A small-molecule ligand and the protein it binds are described below.
Small molecule (SMILES): Cc1cn([C@H]2C[C@H](O[P](=O)(O)OC[C@H]3O[C@@H](n4cc(C)c(=O)[nH]c4=O)C[C@@H]3O[P](=O)(O)OC[C@H]3O[C@@H](n4cc(C)c(=O)[nH]c4=O)C[C@@H]3O[P](=O)(O)OC[C@H]3O[C@@H](n4cc(C)c(=O)[nH]c4=O)C[C@@H]3O[P](=O)(O)OC[C@H]3O[C@@H](n4cc(C)c(=O)[nH]c4=O)C[C@@H]3O[P](=O)(O)OC[C@H]3O[C@@H](n4cc(C)c(=O)[nH]c4=O)C[C@@H]3O[P](=O)(O)OC[C@H]3O[C@@H](n4cc(C)c(=O)[nH]c4=O)C[C@@H]3O[P](=O)(O)OC[C@H]3O[C@@H](n4cc(C)c(=O)[nH]c4=O)C[C@@H]3O[P](=O)(O)OC[C@H]3O[C@@H](n4cc(C)c(=O)[nH]c4=O)C[C@@H]3O)[C@@H](COP(=O)=O)O2)c(=O)[nH]c1=O

Binding-site contacts:
Ligand atom C5 contacts residue PHE18 of chain 4.A at 3.4 Å (hydrophobic).
Ligand atom OP1 contacts residue LYS107 of chain 2.A at 2.8 Å (salt-bridge).
Ligand atom O4 contacts residue PRO14 of chain 4.A at 3.5 Å.
Ligand atom C5' contacts residue TYR62 of chain 4.A at 3.2 Å (hydrophobic).
Ligand atom O4 contacts residue PHE12 of chain 4.A at 3.2 Å.
Ligand atom C2 contacts residue PHE12 of chain 4.A at 2.9 Å (hydrophobic).
Ligand atom N3 contacts residue PHE92 of chain 2.A at 3.0 Å (h-bond).
Ligand atom O2 contacts residue ASP94 of chain 2.A at 3.0 Å (salt-bridge).
Ligand atom OP1 contacts residue LYS61 of chain 4.A at 3.0 Å.
Ligand atom O4' contacts residue TRP64 of chain 4.A at 2.9 Å (h-bond).
Ligand atom N3 contacts residue PHE12 of chain 4.A at 2.9 Å.
Ligand atom O2 contacts residue PHE12 of chain 4.A at 3.2 Å.
Ligand atom C4 contacts residue PHE92 of chain 2.A at 3.3 Å (hydrophobic).
Ligand atom N3 contacts residue PHE18 of chain 4.A at 3.4 Å.
Ligand atom OP2 contacts residue LYS107 of chain 2.A at 2.6 Å (salt-bridge).
Ligand atom O4 contacts residue PHE92 of chain 2.A at 3.5 Å (h-bond).
Ligand atom C6 contacts residue TRP64 of chain 4.A at 3.2 Å (hydrophobic).
Ligand atom C6 contacts residue PHE18 of chain 4.A at 3.5 Å (hydrophobic).
Ligand atom O3' contacts residue ALA71 of chain 2.A at 3.4 Å.
Ligand atom C2 contacts residue PHE18 of chain 4.A at 3.5 Å (hydrophobic).
Ligand atom C1' contacts residue ASP94 of chain 2.A at 3.5 Å.
Ligand atom O4' contacts residue HIS93 of chain 2.A at 3.4 Å.
Ligand atom O4' contacts residue MET50 of chain 2.A at 3.4 Å.
Ligand atom C1' contacts residue LEU98 of chain 2.A at 3.5 Å (hydrophobic).
Ligand atom C7 contacts residue SER25 of chain 4.A at 3.5 Å.
Ligand atom O2 contacts residue LEU98 of chain 2.A at 3.4 Å.
Ligand atom C2 contacts residue TRP64 of chain 4.A at 3.5 Å (hydrophobic).
Ligand atom C5 contacts residue HIS93 of chain 2.A at 3.5 Å.
Ligand atom OP1 contacts residue TYR62 of chain 4.A at 2.8 Å (h-bond).
Ligand atom C4 contacts residue PHE18 of chain 4.A at 3.3 Å (hydrophobic).
Ligand atom C7 contacts residue TRP64 of chain 4.A at 3.5 Å (hydrophobic).
Ligand atom OP1 contacts residue HIS93 of chain 2.A at 2.7 Å (h-bond).
Ligand atom O4 contacts residue SER16 of chain 4.A at 3.0 Å (h-bond).
Ligand atom O2 contacts residue MET97 of chain 2.A at 3.4 Å.
Ligand atom OP1 contacts residue ALA71 of chain 2.A at 2.9 Å (h-bond).
Ligand atom O2 contacts residue TRP64 of chain 4.A at 3.1 Å.
Ligand atom N1 contacts residue PHE12 of chain 4.A at 3.3 Å.
Ligand atom C7 contacts residue HIS93 of chain 2.A at 3.5 Å.
Ligand atom O2 contacts residue ARG60 of chain 4.A at 3.0 Å.
Ligand atom C4 contacts residue PHE12 of chain 4.A at 3.2 Å (hydrophobic).

Sequence of chain 4.A:
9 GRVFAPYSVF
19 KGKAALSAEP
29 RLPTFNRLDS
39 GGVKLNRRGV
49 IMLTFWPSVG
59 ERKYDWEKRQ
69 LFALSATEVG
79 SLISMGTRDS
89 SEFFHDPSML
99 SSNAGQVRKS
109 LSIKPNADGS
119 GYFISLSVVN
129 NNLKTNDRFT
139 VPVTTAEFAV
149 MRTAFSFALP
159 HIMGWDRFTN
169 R

Sequence of chain 2.A:
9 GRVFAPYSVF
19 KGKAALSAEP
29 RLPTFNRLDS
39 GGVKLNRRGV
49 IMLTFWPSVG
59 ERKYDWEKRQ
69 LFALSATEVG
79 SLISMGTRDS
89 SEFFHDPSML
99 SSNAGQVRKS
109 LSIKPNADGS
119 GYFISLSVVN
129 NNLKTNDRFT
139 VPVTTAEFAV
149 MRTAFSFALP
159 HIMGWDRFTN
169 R